Binding-site contacts:
Ligand atom C4 contacts residue ASN167 of chain 3.C at 4.1 Å.
Ligand atom C2 contacts residue ASN167 of chain 3.C at 2.6 Å.
Ligand atom N2 contacts residue THR240 of chain 3.C at 4.3 Å.
Ligand atom C7 contacts residue ASN167 of chain 3.C at 4.0 Å.
Ligand atom C3 contacts residue ASN167 of chain 3.C at 3.6 Å.
Ligand atom C6 contacts residue ASN167 of chain 3.C at 3.2 Å.
Ligand atom O7 contacts residue THR240 of chain 3.C at 3.3 Å (h-bond).
Ligand atom C6 contacts residue THR169 of chain 3.C at 3.9 Å.
Ligand atom C7 contacts residue THR240 of chain 3.C at 3.8 Å.
Ligand atom O6 contacts residue THR169 of chain 3.C at 4.3 Å.
Ligand atom O3 contacts residue ASN167 of chain 3.C at 3.8 Å.
Ligand atom C1 contacts residue THR240 of chain 3.C at 3.7 Å.
Ligand atom O7 contacts residue ASN167 of chain 3.C at 3.6 Å.
Ligand atom O5 contacts residue ASN167 of chain 3.C at 2.6 Å (h-bond).
Ligand atom C1 contacts residue ASN167 of chain 3.C at 1.5 Å.
Ligand atom C8 contacts residue GLU205 of chain 3.C at 4.3 Å.
Ligand atom C5 contacts residue ASN167 of chain 3.C at 3.4 Å.
Ligand atom C2 contacts residue THR240 of chain 3.C at 4.5 Å.
Ligand atom N2 contacts residue ASN167 of chain 3.C at 3.6 Å (h-bond).

Sequence of chain 3.C:
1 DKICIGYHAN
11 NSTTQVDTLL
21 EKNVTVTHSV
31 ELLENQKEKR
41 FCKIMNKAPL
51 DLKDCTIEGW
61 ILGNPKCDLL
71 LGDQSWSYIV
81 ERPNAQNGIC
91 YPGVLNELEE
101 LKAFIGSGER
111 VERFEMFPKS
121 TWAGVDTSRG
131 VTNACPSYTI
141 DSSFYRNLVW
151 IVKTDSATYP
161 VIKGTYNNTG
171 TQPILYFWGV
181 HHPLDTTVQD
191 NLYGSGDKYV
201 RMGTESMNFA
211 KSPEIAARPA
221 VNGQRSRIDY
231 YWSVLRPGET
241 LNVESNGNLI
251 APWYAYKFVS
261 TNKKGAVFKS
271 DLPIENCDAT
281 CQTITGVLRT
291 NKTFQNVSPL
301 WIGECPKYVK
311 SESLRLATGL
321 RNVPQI

The small molecule below binds the protein below.
Small molecule (SMILES): CC(=O)N[C@@H]1[C@@H](O)[C@H](O)[C@@H](CO)O[C@H]1O